The small molecule below binds the protein below.
Small molecule (SMILES): CC(C)(C)c1onc(OCP(=O)(O)O)c1C[C@H](N)C(=O)O

Binding-site contacts:
Ligand atom C10 contacts residue GLU193 of chain 1.D at 3.4 Å.
Ligand atom C6 contacts residue GLU193 of chain 1.D at 3.4 Å.
Ligand atom O3 contacts residue ACT1 of chain 1.L at 3.8 Å.
Ligand atom C11 contacts residue TYR61 of chain 1.D at 3.6 Å (hydrophobic).
Ligand atom O1 contacts residue TYR61 of chain 1.D at 3.3 Å.
Ligand atom C9 contacts residue GLU13 of chain 1.D at 3.3 Å.
Ligand atom O5 contacts residue SER142 of chain 1.D at 3.3 Å (h-bond).
Ligand atom C1 contacts residue THR91 of chain 1.D at 3.6 Å.
Ligand atom N contacts residue PRO89 of chain 1.D at 2.9 Å (h-bond).
Ligand atom N1 contacts residue GLU193 of chain 1.D at 3.6 Å.
Ligand atom O contacts residue THR91 of chain 1.D at 2.7 Å (h-bond).
Ligand atom C2 contacts residue THR91 of chain 1.D at 3.8 Å.
Ligand atom P contacts residue SER142 of chain 1.D at 3.2 Å.
Ligand atom N contacts residue GLU193 of chain 1.D at 3.0 Å (salt-bridge).
Ligand atom C contacts residue GLU193 of chain 1.D at 3.8 Å.
Ligand atom O1 contacts residue ARG96 of chain 1.D at 2.9 Å (salt-bridge).
Ligand atom C1 contacts residue GLU193 of chain 1.D at 3.1 Å.
Ligand atom O5 contacts residue GLY141 of chain 1.D at 3.7 Å.
Ligand atom C7 contacts residue GLU193 of chain 1.D at 3.4 Å.
Ligand atom O5 contacts residue THR143 of chain 1.D at 3.1 Å (h-bond).
Ligand atom O contacts residue ARG96 of chain 1.D at 2.7 Å (salt-bridge).
Ligand atom C5 contacts residue GLU193 of chain 1.D at 3.2 Å.
Ligand atom O6 contacts residue GLY141 of chain 1.D at 3.6 Å.
Ligand atom C3 contacts residue GLU193 of chain 1.D at 3.7 Å.
Ligand atom O4 contacts residue GLU193 of chain 1.D at 2.6 Å (salt-bridge).
Ligand atom O contacts residue LEU90 of chain 1.D at 3.4 Å.
Ligand atom C11 contacts residue PRO89 of chain 1.D at 3.4 Å (hydrophobic).
Ligand atom N contacts residue TYR220 of chain 1.D at 3.5 Å.
Ligand atom C9 contacts residue TYR61 of chain 1.D at 3.6 Å (hydrophobic).
Ligand atom C contacts residue TYR61 of chain 1.D at 3.8 Å (hydrophobic).
Ligand atom C10 contacts residue TYR220 of chain 1.D at 3.7 Å (hydrophobic).
Ligand atom O4 contacts residue SER142 of chain 1.D at 3.0 Å (h-bond).
Ligand atom O2 contacts residue GLU193 of chain 1.D at 3.6 Å.
Ligand atom O contacts residue PRO89 of chain 1.D at 3.6 Å (h-bond).
Ligand atom C4 contacts residue LEU138 of chain 1.D at 3.5 Å (hydrophobic).
Ligand atom C2 contacts residue ARG96 of chain 1.D at 3.5 Å.
Ligand atom N contacts residue THR91 of chain 1.D at 2.8 Å (h-bond).
Ligand atom O6 contacts residue SER142 of chain 1.D at 2.9 Å (h-bond).
Ligand atom O3 contacts residue GLU193 of chain 1.D at 3.5 Å (salt-bridge).
Ligand atom O4 contacts residue THR143 of chain 1.D at 3.8 Å.

Sequence of chain 1.D:
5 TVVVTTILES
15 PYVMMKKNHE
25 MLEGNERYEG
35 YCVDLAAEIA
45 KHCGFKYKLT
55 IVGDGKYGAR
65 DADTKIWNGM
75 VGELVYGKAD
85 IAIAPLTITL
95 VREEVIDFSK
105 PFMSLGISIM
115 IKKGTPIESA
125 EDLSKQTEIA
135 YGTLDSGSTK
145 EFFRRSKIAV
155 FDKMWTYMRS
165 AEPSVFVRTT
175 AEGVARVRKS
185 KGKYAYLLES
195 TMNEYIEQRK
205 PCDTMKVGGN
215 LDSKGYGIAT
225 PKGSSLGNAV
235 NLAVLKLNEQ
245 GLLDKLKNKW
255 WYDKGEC